Binding-site contacts:
Ligand atom O5 contacts residue ASN241 of chain 2.A at 2.4 Å (h-bond).
Ligand atom C7 contacts residue ASN241 of chain 2.A at 3.7 Å.
Ligand atom C5 contacts residue ASN241 of chain 2.A at 3.7 Å.
Ligand atom C1 contacts residue ASN241 of chain 2.A at 1.4 Å.
Ligand atom C6 contacts residue ASN241 of chain 2.A at 4.3 Å.
Ligand atom N2 contacts residue ASN241 of chain 2.A at 2.8 Å (h-bond).
Ligand atom C2 contacts residue ASN241 of chain 2.A at 2.4 Å.
Ligand atom O7 contacts residue ASN241 of chain 2.A at 3.7 Å.
Ligand atom C3 contacts residue ASN241 of chain 2.A at 3.8 Å.
Ligand atom C4 contacts residue ASN241 of chain 2.A at 4.3 Å.

Sequence of chain 2.A:
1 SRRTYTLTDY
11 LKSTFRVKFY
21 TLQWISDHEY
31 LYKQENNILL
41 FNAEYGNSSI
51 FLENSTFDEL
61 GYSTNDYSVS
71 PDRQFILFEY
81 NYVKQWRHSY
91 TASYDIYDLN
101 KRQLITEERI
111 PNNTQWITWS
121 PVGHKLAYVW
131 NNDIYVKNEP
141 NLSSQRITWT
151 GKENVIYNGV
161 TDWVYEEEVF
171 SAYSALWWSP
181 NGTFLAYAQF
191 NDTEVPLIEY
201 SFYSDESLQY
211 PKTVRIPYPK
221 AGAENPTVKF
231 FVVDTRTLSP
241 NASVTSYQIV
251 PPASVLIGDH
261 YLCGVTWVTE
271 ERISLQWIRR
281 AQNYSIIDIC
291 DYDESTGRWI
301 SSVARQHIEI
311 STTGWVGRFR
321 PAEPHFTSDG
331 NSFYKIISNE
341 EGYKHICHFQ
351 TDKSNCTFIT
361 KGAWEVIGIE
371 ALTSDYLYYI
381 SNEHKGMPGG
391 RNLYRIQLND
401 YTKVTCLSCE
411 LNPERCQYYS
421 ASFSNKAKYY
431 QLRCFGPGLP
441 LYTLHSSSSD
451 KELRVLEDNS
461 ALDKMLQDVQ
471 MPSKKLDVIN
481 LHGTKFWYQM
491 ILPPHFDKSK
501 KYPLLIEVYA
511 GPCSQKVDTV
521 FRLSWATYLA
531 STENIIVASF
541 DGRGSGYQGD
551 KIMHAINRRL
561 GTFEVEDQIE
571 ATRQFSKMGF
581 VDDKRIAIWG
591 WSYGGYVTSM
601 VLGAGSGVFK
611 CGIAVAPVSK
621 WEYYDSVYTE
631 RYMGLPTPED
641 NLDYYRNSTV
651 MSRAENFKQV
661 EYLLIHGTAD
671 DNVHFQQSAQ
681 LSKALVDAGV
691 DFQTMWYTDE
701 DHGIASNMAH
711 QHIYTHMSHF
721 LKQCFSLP

The protein below binds the small molecule below.
Small molecule (SMILES): CC(=O)N[C@@H]1[C@@H](O)[C@H](O)[C@@H](CO)O[C@H]1O